Sequence of chain 1.D:
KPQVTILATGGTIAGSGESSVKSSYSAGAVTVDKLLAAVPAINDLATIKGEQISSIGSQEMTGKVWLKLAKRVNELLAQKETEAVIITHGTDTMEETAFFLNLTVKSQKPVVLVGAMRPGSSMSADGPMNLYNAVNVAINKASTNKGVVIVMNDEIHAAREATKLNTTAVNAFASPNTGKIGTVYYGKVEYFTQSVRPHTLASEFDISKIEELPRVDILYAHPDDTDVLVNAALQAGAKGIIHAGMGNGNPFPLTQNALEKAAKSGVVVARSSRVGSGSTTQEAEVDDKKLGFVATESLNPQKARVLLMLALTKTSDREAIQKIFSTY

This small molecule binds to this protein.
Small molecule (SMILES): N[C@@H](CC(=O)O)C(=O)O

Binding-site contacts:
Ligand atom O contacts residue GLY92 of chain 1.D at 3.4 Å.
Ligand atom OD1 contacts residue TYR27 of chain 1.D at 3.9 Å.
Ligand atom OD1 contacts residue MET119 of chain 1.D at 3.9 Å.
Ligand atom OD1 contacts residue THR14 of chain 1.D at 2.9 Å (h-bond).
Ligand atom OD2 contacts residue THR93 of chain 1.D at 2.9 Å (h-bond).
Ligand atom CB contacts residue TYR27 of chain 1.D at 3.7 Å (hydrophobic).
Ligand atom OXT contacts residue THR14 of chain 1.D at 3.8 Å.
Ligand atom CG contacts residue THR14 of chain 1.D at 2.6 Å.
Ligand atom OXT contacts residue ALA29 of chain 1.D at 3.9 Å.
Ligand atom CA contacts residue GLU287 of chain 1.C at 3.7 Å.
Ligand atom CB contacts residue ASP94 of chain 1.D at 3.3 Å.
Ligand atom N contacts residue ASN252 of chain 1.C at 3.7 Å.
Ligand atom CA contacts residue ASP94 of chain 1.D at 3.9 Å.
Ligand atom O contacts residue ASP94 of chain 1.D at 3.0 Å (salt-bridge).
Ligand atom OD2 contacts residue ALA118 of chain 1.D at 3.7 Å.
Ligand atom CB contacts residue THR14 of chain 1.D at 3.0 Å.
Ligand atom CG contacts residue THR93 of chain 1.D at 2.8 Å.
Ligand atom OXT contacts residue GLY92 of chain 1.D at 3.1 Å.
Ligand atom O contacts residue GLN61 of chain 1.D at 3.8 Å.
Ligand atom OXT contacts residue GLY59 of chain 1.D at 3.3 Å.
Ligand atom CG contacts residue ALA118 of chain 1.D at 3.7 Å (hydrophobic).
Ligand atom O contacts residue THR93 of chain 1.D at 3.3 Å (h-bond).
Ligand atom O contacts residue SER60 of chain 1.D at 2.5 Å (h-bond).
Ligand atom CA contacts residue THR14 of chain 1.D at 3.1 Å.
Ligand atom C contacts residue GLY92 of chain 1.D at 3.4 Å.
Ligand atom CB contacts residue THR93 of chain 1.D at 3.5 Å.
Ligand atom N contacts residue ASP94 of chain 1.D at 3.0 Å (salt-bridge).
Ligand atom C contacts residue SER60 of chain 1.D at 3.4 Å.
Ligand atom OXT contacts residue GLY13 of chain 1.D at 3.2 Å.
Ligand atom OD1 contacts residue THR93 of chain 1.D at 2.6 Å (h-bond).
Ligand atom C contacts residue THR93 of chain 1.D at 3.8 Å.
Ligand atom OXT contacts residue SER60 of chain 1.D at 2.8 Å (h-bond).
Ligand atom N contacts residue GLN61 of chain 1.D at 3.1 Å (h-bond).
Ligand atom C contacts residue GLN61 of chain 1.D at 3.6 Å.
Ligand atom OD2 contacts residue GLY92 of chain 1.D at 3.2 Å.
Ligand atom N contacts residue GLU287 of chain 1.C at 2.7 Å (salt-bridge).
Ligand atom CA contacts residue GLN61 of chain 1.D at 4.0 Å.
Ligand atom OD1 contacts residue ALA118 of chain 1.D at 2.9 Å (h-bond).
Ligand atom OXT contacts residue GLN61 of chain 1.D at 3.7 Å.
Ligand atom OD2 contacts residue THR14 of chain 1.D at 2.8 Å (h-bond).

Sequence of chain 1.C:
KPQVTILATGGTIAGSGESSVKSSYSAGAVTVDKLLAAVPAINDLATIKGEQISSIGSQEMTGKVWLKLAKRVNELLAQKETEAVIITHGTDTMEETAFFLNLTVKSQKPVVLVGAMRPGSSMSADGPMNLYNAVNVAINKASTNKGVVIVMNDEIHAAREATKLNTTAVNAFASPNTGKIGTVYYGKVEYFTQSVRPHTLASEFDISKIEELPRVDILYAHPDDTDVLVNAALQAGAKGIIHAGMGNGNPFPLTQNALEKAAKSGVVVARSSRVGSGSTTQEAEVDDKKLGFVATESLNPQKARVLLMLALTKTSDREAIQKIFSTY